This small molecule binds to this protein.
Small molecule (SMILES): C[C@]12CC[C@H](O)CC1=CC[C@@H]1[C@@H]2CC[C@]2(C)C(c3cccnc3)=CC[C@@H]12

Binding-site contacts:
Ligand atom C2 contacts residue ASN184 of chain 1.A at 3.9 Å.
Ligand atom C17 contacts residue ALA284 of chain 1.A at 4.0 Å (hydrophobic).
Ligand atom O3 contacts residue ASN184 of chain 1.A at 2.8 Å (h-bond).
Ligand atom C1 contacts residue GLY283 of chain 1.A at 4.2 Å.
Ligand atom C12 contacts residue VAL465 of chain 1.A at 3.9 Å (hydrophobic).
Ligand atom C21 contacts residue ALA284 of chain 1.A at 3.9 Å (hydrophobic).
Ligand atom C15 contacts residue ALA95 of chain 1.A at 3.6 Å (hydrophobic).
Ligand atom C2 contacts residue ILE188 of chain 1.A at 4.0 Å (hydrophobic).
Ligand atom C19 contacts residue ILE187 of chain 1.A at 4.1 Å (hydrophobic).
Ligand atom C23 contacts residue HEM1 of chain 1.C at 3.2 Å.
Ligand atom C21 contacts residue THR288 of chain 1.A at 3.8 Å.
Ligand atom C16 contacts residue ALA95 of chain 1.A at 3.7 Å (hydrophobic).
Ligand atom C18 contacts residue PHE96 of chain 1.A at 3.8 Å (hydrophobic).
Ligand atom C15 contacts residue ALA284 of chain 1.A at 4.0 Å (hydrophobic).
Ligand atom C24 contacts residue VAL348 of chain 1.A at 3.9 Å (hydrophobic).
Ligand atom C21 contacts residue HEM1 of chain 1.C at 3.2 Å.
Ligand atom C16 contacts residue ALA284 of chain 1.A at 3.8 Å (hydrophobic).
Ligand atom C7 contacts residue ASP280 of chain 1.A at 3.8 Å.
Ligand atom C11 contacts residue VAL464 of chain 1.A at 4.0 Å (hydrophobic).
Ligand atom C6 contacts residue GLY279 of chain 1.A at 3.7 Å.
Ligand atom C3 contacts residue ASN184 of chain 1.A at 3.5 Å.
Ligand atom O3 contacts residue TYR183 of chain 1.A at 3.6 Å.
Ligand atom N22 contacts residue HEM1 of chain 1.C at 2.4 Å.
Ligand atom C4 contacts residue ILE187 of chain 1.A at 4.1 Å (hydrophobic).
Ligand atom C18 contacts residue VAL464 of chain 1.A at 3.7 Å (hydrophobic).
Ligand atom C4 contacts residue ARG221 of chain 1.A at 4.1 Å.
Ligand atom O3 contacts residue ILE187 of chain 1.A at 3.6 Å.
Ligand atom C15 contacts residue ASP280 of chain 1.A at 4.1 Å.
Ligand atom C23 contacts residue THR288 of chain 1.A at 3.7 Å.
Ligand atom N22 contacts residue THR288 of chain 1.A at 3.6 Å.
Ligand atom C19 contacts residue LEU191 of chain 1.A at 4.1 Å (hydrophobic).
Ligand atom C9 contacts residue GLY283 of chain 1.A at 4.1 Å.
Ligand atom C14 contacts residue ALA284 of chain 1.A at 3.9 Å (hydrophobic).
Ligand atom C6 contacts residue GLY283 of chain 1.A at 4.1 Å.
Ligand atom C1 contacts residue ILE188 of chain 1.A at 4.0 Å (hydrophobic).
Ligand atom C1 contacts residue GLU287 of chain 1.A at 3.9 Å.
Ligand atom C7 contacts residue GLY279 of chain 1.A at 4.1 Å.
Ligand atom C24 contacts residue THR288 of chain 1.A at 4.1 Å.
Ligand atom C23 contacts residue VAL348 of chain 1.A at 3.9 Å (hydrophobic).
Ligand atom C9 contacts residue ALA284 of chain 1.A at 4.1 Å (hydrophobic).

Sequence of chain 1.A:
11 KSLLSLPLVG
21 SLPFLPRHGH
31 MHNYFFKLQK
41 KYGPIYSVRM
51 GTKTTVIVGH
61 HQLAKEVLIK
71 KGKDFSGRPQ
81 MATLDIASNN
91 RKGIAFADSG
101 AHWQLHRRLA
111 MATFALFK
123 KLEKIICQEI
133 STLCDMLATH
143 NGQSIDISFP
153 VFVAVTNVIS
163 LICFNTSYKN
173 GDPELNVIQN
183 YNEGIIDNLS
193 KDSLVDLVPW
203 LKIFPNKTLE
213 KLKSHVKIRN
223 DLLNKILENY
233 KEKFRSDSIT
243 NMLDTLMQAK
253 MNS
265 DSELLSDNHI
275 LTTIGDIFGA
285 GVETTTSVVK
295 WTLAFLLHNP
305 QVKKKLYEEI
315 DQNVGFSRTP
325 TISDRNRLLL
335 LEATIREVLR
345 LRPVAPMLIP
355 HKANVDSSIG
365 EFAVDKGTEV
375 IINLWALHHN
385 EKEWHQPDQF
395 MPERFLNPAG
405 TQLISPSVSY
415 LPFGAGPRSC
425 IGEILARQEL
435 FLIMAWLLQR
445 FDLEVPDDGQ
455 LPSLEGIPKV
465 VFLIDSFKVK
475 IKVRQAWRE